Sequence of chain 1.B:
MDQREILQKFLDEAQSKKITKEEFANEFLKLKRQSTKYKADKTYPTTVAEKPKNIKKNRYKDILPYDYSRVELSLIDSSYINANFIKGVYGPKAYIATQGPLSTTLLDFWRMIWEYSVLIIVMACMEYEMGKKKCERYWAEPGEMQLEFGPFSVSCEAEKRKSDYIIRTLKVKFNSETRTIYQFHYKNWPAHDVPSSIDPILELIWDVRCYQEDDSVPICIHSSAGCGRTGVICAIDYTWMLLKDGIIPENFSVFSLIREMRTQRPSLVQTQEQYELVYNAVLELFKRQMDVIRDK

This small molecule binds to this protein.
Small molecule (SMILES): NC(=O)C[C@H](NC(=O)[C@@H](N)CC(=O)O)C(=O)N[C@@H](CCC(=O)O)C(=O)N[C@H](C=O)Cc1ccccc1

Binding-site contacts:
Ligand atom CD2 contacts residue ALA229 of chain 1.B at 3.4 Å (hydrophobic).
Ligand atom CD2 contacts residue TYR60 of chain 1.B at 3.6 Å (hydrophobic).
Ligand atom N contacts residue TYR60 of chain 1.B at 3.8 Å.
Ligand atom CB contacts residue ASN58 of chain 1.B at 3.9 Å.
Ligand atom CZ contacts residue HIS196 of chain 1.B at 3.2 Å.
Ligand atom CE2 contacts residue ALA229 of chain 1.B at 3.7 Å (hydrophobic).
Ligand atom CZ contacts residue ALA195 of chain 1.B at 3.7 Å (hydrophobic).
Ligand atom O contacts residue LYS61 of chain 1.B at 2.8 Å (salt-bridge).
Ligand atom N contacts residue ASP62 of chain 1.B at 2.6 Å (salt-bridge).
Ligand atom CD1 contacts residue GLN274 of chain 1.B at 3.8 Å.
Ligand atom C contacts residue ASP62 of chain 1.B at 3.0 Å.
Ligand atom CE2 contacts residue PO41 of chain 1.F at 3.0 Å.
Ligand atom CD1 contacts residue HIS196 of chain 1.B at 3.0 Å.
Ligand atom CA contacts residue ASP62 of chain 1.B at 3.0 Å.
Ligand atom C contacts residue ARG59 of chain 1.B at 3.7 Å.
Ligand atom OD2 contacts residue ASN58 of chain 1.B at 3.1 Å (h-bond).
Ligand atom OD1 contacts residue LYS61 of chain 1.B at 3.7 Å.
Ligand atom CG contacts residue ILE55 of chain 1.B at 3.7 Å (hydrophobic).
Ligand atom C contacts residue TYR60 of chain 1.B at 3.8 Å (hydrophobic).
Ligand atom CB contacts residue ASP62 of chain 1.B at 3.6 Å.
Ligand atom OE2 contacts residue LYS61 of chain 1.B at 2.7 Å.
Ligand atom CE2 contacts residue GLN274 of chain 1.B at 3.6 Å.
Ligand atom O contacts residue TYR60 of chain 1.B at 3.1 Å.
Ligand atom C contacts residue ASP62 of chain 1.B at 3.2 Å.
Ligand atom CZ contacts residue PO41 of chain 1.F at 3.4 Å.
Ligand atom CE1 contacts residue HIS196 of chain 1.B at 2.4 Å.
Ligand atom N contacts residue TYR60 of chain 1.B at 3.7 Å.
Ligand atom CA contacts residue ASN58 of chain 1.B at 3.8 Å.
Ligand atom CD2 contacts residue GLN274 of chain 1.B at 3.3 Å.
Ligand atom O contacts residue ARG59 of chain 1.B at 3.8 Å.
Ligand atom OD1 contacts residue ILE55 of chain 1.B at 3.9 Å.
Ligand atom N contacts residue ARG59 of chain 1.B at 2.9 Å (salt-bridge).
Ligand atom N contacts residue ASN58 of chain 1.B at 3.7 Å.
Ligand atom CG contacts residue GLN274 of chain 1.B at 3.4 Å.
Ligand atom CA contacts residue ASP62 of chain 1.B at 3.1 Å.
Ligand atom OD2 contacts residue ILE55 of chain 1.B at 3.0 Å (h-bond).
Ligand atom N contacts residue ARG59 of chain 1.B at 3.3 Å (salt-bridge).
Ligand atom CB contacts residue ASP62 of chain 1.B at 3.3 Å.
Ligand atom CD2 contacts residue PO41 of chain 1.F at 3.8 Å.
Ligand atom CA contacts residue ARG59 of chain 1.B at 3.1 Å.